Binding-site contacts:
Ligand atom OXT contacts residue ARG129 of chain 1.A at 4.2 Å.
Ligand atom CD contacts residue PHE230 of chain 1.A at 3.6 Å (hydrophobic).
Ligand atom OE2 contacts residue ASN231 of chain 1.A at 3.1 Å (h-bond).
Ligand atom OE1 contacts residue PHE230 of chain 1.A at 3.9 Å.
Ligand atom OE1 contacts residue GLY229 of chain 1.A at 4.1 Å.
Ligand atom C contacts residue GLY229 of chain 1.A at 4.1 Å.
Ligand atom CG contacts residue PHE230 of chain 1.A at 3.8 Å (hydrophobic).
Ligand atom OE2 contacts residue PHE230 of chain 1.A at 3.7 Å.
Ligand atom O contacts residue GLY229 of chain 1.A at 4.4 Å.
Ligand atom OE1 contacts residue ASN231 of chain 1.A at 3.0 Å.
Ligand atom OE1 contacts residue THR232 of chain 1.A at 4.2 Å.
Ligand atom C contacts residue GLY228 of chain 1.A at 4.4 Å.
Ligand atom CD contacts residue ASN231 of chain 1.A at 3.3 Å.
Ligand atom O contacts residue GLY228 of chain 1.A at 4.4 Å.
Ligand atom N contacts residue GLY229 of chain 1.A at 4.0 Å.
Ligand atom CD contacts residue GLY229 of chain 1.A at 4.1 Å.
Ligand atom OXT contacts residue GLY228 of chain 1.A at 4.0 Å.
Ligand atom CG contacts residue GLY229 of chain 1.A at 3.6 Å.
Ligand atom OXT contacts residue GLY229 of chain 1.A at 4.0 Å.

This protein binds this small molecule.
Small molecule (SMILES): N[C@@H](CCC(=O)O)C(=O)O

Sequence of chain 1.A:
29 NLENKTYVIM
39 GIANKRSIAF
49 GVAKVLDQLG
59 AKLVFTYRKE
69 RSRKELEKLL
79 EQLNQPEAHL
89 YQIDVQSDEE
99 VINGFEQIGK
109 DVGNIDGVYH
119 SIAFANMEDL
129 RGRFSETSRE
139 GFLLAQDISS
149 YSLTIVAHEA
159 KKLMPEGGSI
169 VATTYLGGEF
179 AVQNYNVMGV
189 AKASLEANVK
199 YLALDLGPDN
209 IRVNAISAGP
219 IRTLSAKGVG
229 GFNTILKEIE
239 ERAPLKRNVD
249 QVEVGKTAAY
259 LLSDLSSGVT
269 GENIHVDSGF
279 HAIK